The small molecule below binds the protein below.
Small molecule (SMILES): O=C(O)CN(CC(=O)O)CC(=O)O

Binding-site contacts:
Ligand atom O9 contacts residue OS1 of chain 1.E at 2.6 Å (h-bond).
Ligand atom C6 contacts residue HIS289 of chain 1.A at 3.4 Å.
Ligand atom O contacts residue HIS14 of chain 1.A at 3.3 Å.
Ligand atom C7 contacts residue HIS289 of chain 1.A at 3.5 Å.
Ligand atom OXT contacts residue HIS14 of chain 1.A at 4.0 Å.
Ligand atom O12 contacts residue HIS289 of chain 1.A at 3.9 Å.
Ligand atom C7 contacts residue OS1 of chain 1.E at 3.5 Å.
Ligand atom O13 contacts residue HIS289 of chain 1.A at 4.1 Å.
Ligand atom O8 contacts residue HIS289 of chain 1.A at 4.2 Å.
Ligand atom O12 contacts residue GLY290 of chain 1.A at 4.2 Å.
Ligand atom O13 contacts residue HIS14 of chain 1.A at 2.7 Å (h-bond).
Ligand atom C10 contacts residue OS1 of chain 1.E at 3.9 Å.
Ligand atom C contacts residue HIS14 of chain 1.A at 3.8 Å.
Ligand atom C6 contacts residue OS1 of chain 1.E at 3.6 Å.
Ligand atom N contacts residue HIS14 of chain 1.A at 4.2 Å.
Ligand atom O9 contacts residue HIS289 of chain 1.A at 2.9 Å (h-bond).
Ligand atom C11 contacts residue OS1 of chain 1.E at 3.8 Å.
Ligand atom C11 contacts residue HIS14 of chain 1.A at 3.7 Å.
Ligand atom O13 contacts residue OS1 of chain 1.E at 3.3 Å (h-bond).
Ligand atom N contacts residue OS1 of chain 1.E at 2.8 Å (h-bond).
Ligand atom OXT contacts residue OS1 of chain 1.E at 4.2 Å.
Ligand atom N contacts residue HIS289 of chain 1.A at 3.6 Å.
Ligand atom C10 contacts residue HIS289 of chain 1.A at 4.1 Å.
Ligand atom C11 contacts residue HIS289 of chain 1.A at 3.8 Å.
Ligand atom O contacts residue OS1 of chain 1.E at 2.7 Å (h-bond).
Ligand atom CA contacts residue OS1 of chain 1.E at 3.3 Å.
Ligand atom C contacts residue OS1 of chain 1.E at 3.2 Å.

Sequence of chain 1.A:
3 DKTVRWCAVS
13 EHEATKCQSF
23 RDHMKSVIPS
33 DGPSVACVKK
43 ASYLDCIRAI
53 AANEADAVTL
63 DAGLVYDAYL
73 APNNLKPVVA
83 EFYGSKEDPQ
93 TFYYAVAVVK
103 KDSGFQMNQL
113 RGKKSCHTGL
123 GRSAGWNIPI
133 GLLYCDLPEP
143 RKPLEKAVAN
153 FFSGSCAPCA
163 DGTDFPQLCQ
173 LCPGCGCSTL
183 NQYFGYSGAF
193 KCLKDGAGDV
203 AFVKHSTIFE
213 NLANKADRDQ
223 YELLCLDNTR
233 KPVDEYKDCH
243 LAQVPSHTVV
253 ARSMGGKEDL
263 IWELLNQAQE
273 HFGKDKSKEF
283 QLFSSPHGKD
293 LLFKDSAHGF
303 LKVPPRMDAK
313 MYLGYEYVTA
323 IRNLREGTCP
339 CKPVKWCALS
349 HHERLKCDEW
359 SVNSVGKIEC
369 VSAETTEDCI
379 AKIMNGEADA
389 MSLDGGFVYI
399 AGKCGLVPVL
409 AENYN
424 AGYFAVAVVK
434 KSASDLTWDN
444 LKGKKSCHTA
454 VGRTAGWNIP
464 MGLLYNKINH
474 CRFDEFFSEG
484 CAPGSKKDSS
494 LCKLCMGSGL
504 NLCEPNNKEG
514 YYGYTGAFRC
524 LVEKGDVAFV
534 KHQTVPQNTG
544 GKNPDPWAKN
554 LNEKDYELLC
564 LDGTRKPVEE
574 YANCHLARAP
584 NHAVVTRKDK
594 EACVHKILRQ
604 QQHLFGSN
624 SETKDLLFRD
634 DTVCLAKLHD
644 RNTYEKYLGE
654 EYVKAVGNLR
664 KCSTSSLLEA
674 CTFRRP